Sequence of chain 1.C:
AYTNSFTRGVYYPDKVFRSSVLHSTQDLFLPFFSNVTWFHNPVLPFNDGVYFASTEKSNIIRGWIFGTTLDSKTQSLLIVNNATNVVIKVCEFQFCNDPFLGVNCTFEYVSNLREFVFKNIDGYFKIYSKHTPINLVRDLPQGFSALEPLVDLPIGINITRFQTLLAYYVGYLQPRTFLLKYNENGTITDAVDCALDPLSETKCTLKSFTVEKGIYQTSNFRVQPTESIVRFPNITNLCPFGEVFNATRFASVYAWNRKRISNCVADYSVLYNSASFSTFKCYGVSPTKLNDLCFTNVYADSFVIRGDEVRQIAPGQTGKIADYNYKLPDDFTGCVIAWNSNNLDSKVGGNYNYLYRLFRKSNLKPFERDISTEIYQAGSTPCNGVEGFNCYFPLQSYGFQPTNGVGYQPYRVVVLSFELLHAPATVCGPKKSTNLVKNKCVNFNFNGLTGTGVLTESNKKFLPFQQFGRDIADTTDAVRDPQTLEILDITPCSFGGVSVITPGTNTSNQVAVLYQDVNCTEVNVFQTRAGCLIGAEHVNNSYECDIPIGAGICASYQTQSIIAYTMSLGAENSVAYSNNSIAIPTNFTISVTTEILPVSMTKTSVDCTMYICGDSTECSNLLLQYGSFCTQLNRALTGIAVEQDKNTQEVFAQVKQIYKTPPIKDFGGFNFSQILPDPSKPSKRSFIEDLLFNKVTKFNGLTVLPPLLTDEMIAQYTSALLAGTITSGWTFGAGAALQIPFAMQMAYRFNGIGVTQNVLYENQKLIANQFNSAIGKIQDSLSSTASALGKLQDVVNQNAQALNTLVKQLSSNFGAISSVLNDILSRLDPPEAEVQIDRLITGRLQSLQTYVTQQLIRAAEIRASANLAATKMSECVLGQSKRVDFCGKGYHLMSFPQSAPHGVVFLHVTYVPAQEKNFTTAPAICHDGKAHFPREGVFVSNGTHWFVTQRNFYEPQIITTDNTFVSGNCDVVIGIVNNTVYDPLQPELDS

Binding-site contacts:
Ligand atom C8 contacts residue LYS1073 of chain 1.B at 4.1 Å.
Ligand atom C8 contacts residue GLU1072 of chain 1.B at 3.4 Å.
Ligand atom C3 contacts residue ASN1074 of chain 1.B at 3.8 Å.
Ligand atom C2 contacts residue ASN1074 of chain 1.B at 2.5 Å.
Ligand atom C1 contacts residue ASN1074 of chain 1.B at 1.4 Å.
Ligand atom C4 contacts residue ASN1074 of chain 1.B at 4.2 Å.
Ligand atom C5 contacts residue ALA706 of chain 1.B at 3.6 Å (hydrophobic).
Ligand atom C1 contacts residue GLN895 of chain 1.C at 4.1 Å.
Ligand atom O5 contacts residue ALA706 of chain 1.B at 4.4 Å.
Ligand atom N2 contacts residue ASN1074 of chain 1.B at 3.0 Å (h-bond).
Ligand atom C8 contacts residue ASN1074 of chain 1.B at 4.1 Å.
Ligand atom O6 contacts residue ALA706 of chain 1.B at 3.2 Å.
Ligand atom C5 contacts residue ASN1074 of chain 1.B at 3.7 Å.
Ligand atom O5 contacts residue ASN1074 of chain 1.B at 2.3 Å (h-bond).
Ligand atom C6 contacts residue ALA706 of chain 1.B at 4.0 Å (hydrophobic).
Ligand atom O7 contacts residue ASN1074 of chain 1.B at 4.0 Å.
Ligand atom C7 contacts residue ASN1074 of chain 1.B at 3.7 Å.
Ligand atom O4 contacts residue ALA706 of chain 1.B at 4.5 Å.

Sequence of chain 1.B:
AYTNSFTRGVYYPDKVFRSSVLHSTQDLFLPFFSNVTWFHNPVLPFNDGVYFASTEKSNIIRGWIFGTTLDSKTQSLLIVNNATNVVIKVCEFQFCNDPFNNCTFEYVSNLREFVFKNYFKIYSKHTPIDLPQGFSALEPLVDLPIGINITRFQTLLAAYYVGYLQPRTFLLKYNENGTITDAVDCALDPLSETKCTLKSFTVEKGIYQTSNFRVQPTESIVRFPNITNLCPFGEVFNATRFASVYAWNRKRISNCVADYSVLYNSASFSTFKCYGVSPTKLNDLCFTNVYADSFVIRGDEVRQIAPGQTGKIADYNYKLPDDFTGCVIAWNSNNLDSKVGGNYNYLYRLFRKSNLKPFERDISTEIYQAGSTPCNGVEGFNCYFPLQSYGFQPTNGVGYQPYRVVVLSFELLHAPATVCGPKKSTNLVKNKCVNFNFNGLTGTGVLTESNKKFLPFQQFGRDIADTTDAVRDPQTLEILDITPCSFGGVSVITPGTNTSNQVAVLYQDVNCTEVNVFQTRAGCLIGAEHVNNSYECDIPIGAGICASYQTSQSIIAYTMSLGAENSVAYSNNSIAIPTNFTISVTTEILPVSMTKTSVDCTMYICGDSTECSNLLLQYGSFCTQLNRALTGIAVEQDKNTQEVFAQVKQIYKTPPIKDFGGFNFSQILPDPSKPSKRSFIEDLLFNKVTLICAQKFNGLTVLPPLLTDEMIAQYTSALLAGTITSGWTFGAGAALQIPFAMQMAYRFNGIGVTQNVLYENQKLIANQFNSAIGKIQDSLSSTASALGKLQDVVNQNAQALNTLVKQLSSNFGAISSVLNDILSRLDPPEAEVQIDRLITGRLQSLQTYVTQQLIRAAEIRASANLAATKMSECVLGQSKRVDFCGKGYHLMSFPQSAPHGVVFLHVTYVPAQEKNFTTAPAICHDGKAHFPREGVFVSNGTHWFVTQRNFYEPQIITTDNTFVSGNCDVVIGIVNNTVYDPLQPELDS

The small molecule below binds the protein below.
Small molecule (SMILES): CC(=O)N[C@@H]1[C@@H](O)[C@H](O)[C@@H](CO)O[C@H]1O